Binding-site contacts:
Ligand atom O2' contacts residue PHE329 of chain 1.B at 3.3 Å.
Ligand atom PB contacts residue MG1 of chain 1.F at 3.1 Å.
Ligand atom O2B contacts residue MG1 of chain 1.F at 2.1 Å.
Ligand atom O3' contacts residue ASP92 of chain 1.B at 3.5 Å.
Ligand atom O3G contacts residue ASN136 of chain 1.B at 3.0 Å (h-bond).
Ligand atom C6 contacts residue ALA35 of chain 1.B at 3.6 Å (hydrophobic).
Ligand atom O1G contacts residue ASP149 of chain 1.B at 3.6 Å (salt-bridge).
Ligand atom O4' contacts residue VAL22 of chain 1.B at 3.4 Å.
Ligand atom N6 contacts residue VAL69 of chain 1.B at 3.6 Å.
Ligand atom N3 contacts residue PHE329 of chain 1.B at 3.2 Å.
Ligand atom N1 contacts residue LEU88 of chain 1.B at 3.0 Å (h-bond).
Ligand atom O3A contacts residue MG1 of chain 1.F at 3.5 Å.
Ligand atom O1G contacts residue LYS37 of chain 1.B at 3.0 Å (salt-bridge).
Ligand atom N3B contacts residue LYS37 of chain 1.B at 3.4 Å (salt-bridge).
Ligand atom N3 contacts residue ILE14 of chain 1.B at 3.6 Å.
Ligand atom O2G contacts residue CYS153 of chain 1.B at 3.3 Å.
Ligand atom PA contacts residue MG1 of chain 1.F at 3.1 Å.
Ligand atom C2 contacts residue PHE329 of chain 1.B at 3.5 Å (hydrophobic).
Ligand atom O2' contacts residue ASP92 of chain 1.B at 2.8 Å (salt-bridge).
Ligand atom O3' contacts residue ASP135 of chain 1.B at 2.6 Å (salt-bridge).
Ligand atom O1B contacts residue GLY17 of chain 1.B at 3.1 Å.
Ligand atom C2 contacts residue LEU88 of chain 1.B at 3.2 Å (hydrophobic).
Ligand atom C6 contacts residue LEU138 of chain 1.B at 3.6 Å (hydrophobic).
Ligand atom O1A contacts residue LYS37 of chain 1.B at 3.0 Å (salt-bridge).
Ligand atom O2A contacts residue MG1 of chain 1.F at 1.8 Å.
Ligand atom O2A contacts residue ASN136 of chain 1.B at 3.0 Å (h-bond).
Ligand atom O1A contacts residue SER148 of chain 1.B at 3.7 Å.
Ligand atom O3A contacts residue LYS37 of chain 1.B at 3.2 Å.
Ligand atom O4' contacts residue GLY15 of chain 1.B at 3.6 Å.
Ligand atom O3G contacts residue MG1 of chain 1.F at 2.1 Å.
Ligand atom O5' contacts residue VAL22 of chain 1.B at 3.5 Å.
Ligand atom PG contacts residue LYS37 of chain 1.B at 3.5 Å.
Ligand atom C5 contacts residue LEU138 of chain 1.B at 3.6 Å (hydrophobic).
Ligand atom N6 contacts residue MET85 of chain 1.B at 3.5 Å.
Ligand atom N3B contacts residue CYS153 of chain 1.B at 3.7 Å.
Ligand atom O2G contacts residue MG1 of chain 1.F at 3.7 Å.
Ligand atom C8 contacts residue VAL22 of chain 1.B at 3.7 Å (hydrophobic).
Ligand atom N6 contacts residue GLU86 of chain 1.B at 3.0 Å (salt-bridge).
Ligand atom N6 contacts residue ALA35 of chain 1.B at 3.7 Å.
Ligand atom PG contacts residue MG1 of chain 1.F at 3.2 Å.

The protein below binds the small molecule below.
Small molecule (SMILES): Nc1ncnc2c1ncn2[C@@H]1O[C@H](CO[P](=O)(O)O[P](=O)(O)NP(=O)(O)O)[C@@H](O)[C@H]1O

Sequence of chain 1.B:
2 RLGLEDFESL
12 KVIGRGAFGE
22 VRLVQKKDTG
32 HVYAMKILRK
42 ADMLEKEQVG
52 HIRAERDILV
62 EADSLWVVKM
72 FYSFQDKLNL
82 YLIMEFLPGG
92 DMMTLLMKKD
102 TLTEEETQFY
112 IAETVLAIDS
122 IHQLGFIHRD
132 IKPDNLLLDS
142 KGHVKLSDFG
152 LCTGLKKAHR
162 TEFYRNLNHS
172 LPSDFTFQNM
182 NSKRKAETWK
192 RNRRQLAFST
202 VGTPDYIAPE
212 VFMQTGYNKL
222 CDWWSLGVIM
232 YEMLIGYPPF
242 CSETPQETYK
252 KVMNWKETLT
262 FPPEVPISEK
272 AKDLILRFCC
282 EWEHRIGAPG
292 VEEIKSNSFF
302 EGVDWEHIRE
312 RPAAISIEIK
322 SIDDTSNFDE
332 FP